Sequence of chain 1.A:
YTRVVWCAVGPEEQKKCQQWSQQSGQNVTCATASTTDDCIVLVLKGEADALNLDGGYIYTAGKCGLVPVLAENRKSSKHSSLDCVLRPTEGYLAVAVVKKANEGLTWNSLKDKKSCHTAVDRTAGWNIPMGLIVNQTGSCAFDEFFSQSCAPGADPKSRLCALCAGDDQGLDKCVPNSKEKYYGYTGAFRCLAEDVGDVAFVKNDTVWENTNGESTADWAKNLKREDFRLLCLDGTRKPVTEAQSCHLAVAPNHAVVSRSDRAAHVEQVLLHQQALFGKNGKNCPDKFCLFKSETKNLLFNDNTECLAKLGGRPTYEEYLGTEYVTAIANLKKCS

This protein binds this small molecule.
Small molecule (SMILES): CC(=O)N[C@H]1[C@H](O[C@H]2[C@H](O)[C@@H](NC(C)=O)CO[C@@H]2CO)O[C@H](CO)[C@@H](O)[C@@H]1O

Binding-site contacts:
Ligand atom C7 contacts residue ASN135 of chain 1.A at 3.6 Å.
Ligand atom C2 contacts residue ASN135 of chain 1.A at 2.5 Å.
Ligand atom C2 contacts residue ASN330 of chain 1.A at 4.4 Å.
Ligand atom N2 contacts residue ASN330 of chain 1.A at 4.3 Å.
Ligand atom O7 contacts residue ASN330 of chain 1.A at 2.9 Å (h-bond).
Ligand atom O7 contacts residue ASN135 of chain 1.A at 3.9 Å.
Ligand atom O6 contacts residue GLU323 of chain 1.A at 3.4 Å.
Ligand atom C3 contacts residue ASN330 of chain 1.A at 4.2 Å.
Ligand atom O7 contacts residue THR326 of chain 1.A at 3.6 Å.
Ligand atom O5 contacts residue THR326 of chain 1.A at 4.3 Å.
Ligand atom C7 contacts residue GLY131 of chain 1.A at 4.5 Å.
Ligand atom C8 contacts residue LEU132 of chain 1.A at 3.9 Å (hydrophobic).
Ligand atom C7 contacts residue ALA327 of chain 1.A at 4.0 Å (hydrophobic).
Ligand atom C7 contacts residue THR326 of chain 1.A at 4.5 Å.
Ligand atom C1 contacts residue THR326 of chain 1.A at 4.2 Å.
Ligand atom C1 contacts residue ASN135 of chain 1.A at 1.4 Å.
Ligand atom N2 contacts residue ALA327 of chain 1.A at 3.9 Å.
Ligand atom C5 contacts residue ASN135 of chain 1.A at 3.5 Å.
Ligand atom C4 contacts residue ASN330 of chain 1.A at 3.8 Å.
Ligand atom C7 contacts residue LEU132 of chain 1.A at 4.3 Å (hydrophobic).
Ligand atom C4 contacts residue ASN135 of chain 1.A at 4.2 Å.
Ligand atom C8 contacts residue ILE128 of chain 1.A at 4.3 Å (hydrophobic).
Ligand atom O5 contacts residue ASN135 of chain 1.A at 2.2 Å (h-bond).
Ligand atom C5 contacts residue ASN330 of chain 1.A at 3.7 Å.
Ligand atom C6 contacts residue GLU323 of chain 1.A at 4.2 Å.
Ligand atom C8 contacts residue GLY131 of chain 1.A at 3.9 Å.
Ligand atom C1 contacts residue ASN330 of chain 1.A at 4.4 Å.
Ligand atom N2 contacts residue GLY131 of chain 1.A at 4.4 Å.
Ligand atom N2 contacts residue ASN135 of chain 1.A at 2.9 Å (h-bond).
Ligand atom C3 contacts residue ASN135 of chain 1.A at 3.8 Å.
Ligand atom C2 contacts residue THR326 of chain 1.A at 3.8 Å.
Ligand atom O3 contacts residue ALA327 of chain 1.A at 4.1 Å.
Ligand atom C3 contacts residue ALA327 of chain 1.A at 4.2 Å (hydrophobic).
Ligand atom O4 contacts residue ASN330 of chain 1.A at 3.1 Å (h-bond).
Ligand atom C6 contacts residue ASN330 of chain 1.A at 4.3 Å.
Ligand atom C8 contacts residue ALA327 of chain 1.A at 3.8 Å (hydrophobic).
Ligand atom O7 contacts residue LEU132 of chain 1.A at 3.8 Å.
Ligand atom C8 contacts residue ASN330 of chain 1.A at 4.4 Å.
Ligand atom C7 contacts residue ASN330 of chain 1.A at 3.6 Å.
Ligand atom O4 contacts residue THR326 of chain 1.A at 4.0 Å.